Binding-site contacts:
Ligand atom O7 contacts residue SER357 of chain 1.F at 3.4 Å (h-bond).
Ligand atom O7 contacts residue ASN361 of chain 1.F at 3.2 Å (h-bond).
Ligand atom C8 contacts residue ASN361 of chain 1.F at 3.6 Å.
Ligand atom C4 contacts residue ASN361 of chain 1.F at 4.2 Å.
Ligand atom N2 contacts residue ASN361 of chain 1.F at 3.0 Å (h-bond).
Ligand atom C5 contacts residue ASN361 of chain 1.F at 3.7 Å.
Ligand atom C7 contacts residue SER357 of chain 1.F at 4.4 Å.
Ligand atom C7 contacts residue ASN361 of chain 1.F at 3.2 Å.
Ligand atom C3 contacts residue ASN361 of chain 1.F at 3.8 Å.
Ligand atom O5 contacts residue ASN361 of chain 1.F at 2.4 Å (h-bond).
Ligand atom C1 contacts residue ASN361 of chain 1.F at 1.4 Å.
Ligand atom O3 contacts residue NAG2 of chain 1.FA at 3.9 Å.
Ligand atom C2 contacts residue ASN361 of chain 1.F at 2.5 Å.

The small molecule below binds the protein below.
Small molecule (SMILES): CC(=O)N[C@@H]1[C@@H](O)[C@H](O)[C@@H](CO)O[C@H]1O

Sequence of chain 1.F:
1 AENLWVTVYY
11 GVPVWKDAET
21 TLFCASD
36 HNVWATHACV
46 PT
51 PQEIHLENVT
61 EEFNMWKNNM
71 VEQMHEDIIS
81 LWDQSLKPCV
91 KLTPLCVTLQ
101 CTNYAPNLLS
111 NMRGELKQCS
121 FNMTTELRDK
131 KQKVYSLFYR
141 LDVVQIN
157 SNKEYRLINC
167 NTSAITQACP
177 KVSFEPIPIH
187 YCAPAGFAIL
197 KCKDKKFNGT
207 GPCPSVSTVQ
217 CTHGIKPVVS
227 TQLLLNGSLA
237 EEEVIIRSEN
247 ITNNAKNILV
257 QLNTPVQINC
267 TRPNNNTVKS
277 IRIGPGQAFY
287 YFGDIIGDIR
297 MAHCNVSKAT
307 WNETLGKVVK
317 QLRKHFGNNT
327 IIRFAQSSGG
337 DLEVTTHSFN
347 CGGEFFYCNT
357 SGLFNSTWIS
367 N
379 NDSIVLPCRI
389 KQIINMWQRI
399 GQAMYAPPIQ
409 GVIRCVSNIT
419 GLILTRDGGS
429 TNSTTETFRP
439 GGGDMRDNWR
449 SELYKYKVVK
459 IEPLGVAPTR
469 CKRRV